Sequence of chain 1.D:
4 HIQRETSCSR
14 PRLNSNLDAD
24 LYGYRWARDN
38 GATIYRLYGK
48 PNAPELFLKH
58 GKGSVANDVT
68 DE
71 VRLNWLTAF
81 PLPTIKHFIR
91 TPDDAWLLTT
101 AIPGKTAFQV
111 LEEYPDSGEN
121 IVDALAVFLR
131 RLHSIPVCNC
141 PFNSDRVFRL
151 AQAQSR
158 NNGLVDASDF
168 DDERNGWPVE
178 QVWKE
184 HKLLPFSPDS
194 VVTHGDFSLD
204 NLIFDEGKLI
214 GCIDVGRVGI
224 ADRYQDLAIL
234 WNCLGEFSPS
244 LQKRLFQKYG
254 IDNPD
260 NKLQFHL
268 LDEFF

The small molecule below binds the protein below.
Small molecule (SMILES): NC[C@H]1O[C@H](O[C@H]2[C@H](O)[C@@H](O[C@H]3O[C@H](CO)[C@@H](O)[C@H](N)[C@H]3O)[C@H](N)C[C@@H]2N)[C@H](O)[C@@H](O)[C@@H]1O

Sequence of chain 1.C:
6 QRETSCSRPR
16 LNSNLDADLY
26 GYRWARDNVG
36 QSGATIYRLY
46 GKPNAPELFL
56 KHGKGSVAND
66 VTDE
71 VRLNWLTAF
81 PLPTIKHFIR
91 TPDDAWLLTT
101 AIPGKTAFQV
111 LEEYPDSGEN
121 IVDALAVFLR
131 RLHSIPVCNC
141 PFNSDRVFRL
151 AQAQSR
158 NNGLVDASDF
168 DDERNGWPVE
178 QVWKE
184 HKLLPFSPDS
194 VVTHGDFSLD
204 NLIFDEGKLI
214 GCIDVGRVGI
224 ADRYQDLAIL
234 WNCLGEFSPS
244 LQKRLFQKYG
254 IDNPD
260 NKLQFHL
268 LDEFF

Binding-site contacts:
Ligand atom O7 contacts residue GLN36 of chain 1.C at 3.7 Å.
Ligand atom O13 contacts residue ASP168 of chain 1.C at 3.0 Å (salt-bridge).
Ligand atom N4 contacts residue ASP168 of chain 1.C at 3.9 Å.
Ligand atom N3 contacts residue ASP166 of chain 1.C at 2.9 Å (salt-bridge).
Ligand atom C12 contacts residue ASP166 of chain 1.C at 3.8 Å.
Ligand atom C5 contacts residue PHE272 of chain 1.C at 3.6 Å (hydrophobic).
Ligand atom N3 contacts residue GLU270 of chain 1.C at 2.7 Å (salt-bridge).
Ligand atom C7 contacts residue GLU270 of chain 1.C at 3.5 Å.
Ligand atom O14 contacts residue GLU239 of chain 1.C at 3.3 Å (salt-bridge).
Ligand atom C7 contacts residue ASP168 of chain 1.C at 3.8 Å.
Ligand atom N2 contacts residue PHE272 of chain 1.C at 3.0 Å (h-bond).
Ligand atom N1 contacts residue PHE272 of chain 1.C at 2.9 Å (h-bond).
Ligand atom O8 contacts residue PHE272 of chain 1.C at 3.6 Å (h-bond).
Ligand atom C7 contacts residue ASP166 of chain 1.C at 3.6 Å.
Ligand atom O8 contacts residue GLN36 of chain 1.C at 2.8 Å (h-bond).
Ligand atom O14 contacts residue ASN235 of chain 1.C at 3.3 Å (h-bond).
Ligand atom C15 contacts residue ASN235 of chain 1.C at 3.7 Å.
Ligand atom C6 contacts residue PHE272 of chain 1.C at 3.2 Å (hydrophobic).
Ligand atom C3 contacts residue ASP199 of chain 1.C at 3.5 Å.
Ligand atom C16 contacts residue GLU239 of chain 1.C at 3.9 Å.
Ligand atom C11 contacts residue ASP269 of chain 1.C at 3.3 Å.
Ligand atom C4 contacts residue GLN36 of chain 1.C at 3.7 Å.
Ligand atom C12 contacts residue ASP269 of chain 1.C at 3.6 Å.
Ligand atom C15 contacts residue ASP168 of chain 1.C at 3.6 Å.
Ligand atom O11 contacts residue ASP168 of chain 1.C at 3.5 Å (salt-bridge).
Ligand atom C18 contacts residue GLU239 of chain 1.C at 3.4 Å.
Ligand atom C9 contacts residue ASP166 of chain 1.C at 3.9 Å.
Ligand atom O14 contacts residue CYS236 of chain 1.C at 3.5 Å.
Ligand atom N2 contacts residue ASP269 of chain 1.C at 2.8 Å (salt-bridge).
Ligand atom C12 contacts residue GLU270 of chain 1.C at 3.4 Å.
Ligand atom O8 contacts residue ARG220 of chain 1.C at 3.4 Å (salt-bridge).
Ligand atom N3 contacts residue PHE167 of chain 1.C at 3.8 Å.
Ligand atom C10 contacts residue ASP166 of chain 1.C at 3.4 Å.
Ligand atom C6 contacts residue GLN36 of chain 1.C at 3.8 Å.
Ligand atom C14 contacts residue ASP168 of chain 1.C at 3.8 Å.
Ligand atom C8 contacts residue ASP166 of chain 1.C at 3.6 Å.
Ligand atom C18 contacts residue HIS4 of chain 1.D at 3.9 Å.
Ligand atom O5 contacts residue ASP166 of chain 1.C at 3.9 Å.
Ligand atom O7 contacts residue ASP199 of chain 1.C at 2.5 Å (salt-bridge).
Ligand atom N3 contacts residue ASP168 of chain 1.C at 2.9 Å (salt-bridge).